Sequence of chain 1.A:
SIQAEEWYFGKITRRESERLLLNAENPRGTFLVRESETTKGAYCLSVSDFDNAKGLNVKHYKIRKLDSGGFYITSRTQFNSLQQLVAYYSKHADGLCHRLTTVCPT

A small-molecule ligand and the protein it binds are described below.
Small molecule (SMILES): Cc1cc(C=O)c(OP(=O)(O)O)c(C=O)c1

Binding-site contacts:
Ligand atom O16 contacts residue SER36 of chain 1.A at 2.9 Å (h-bond).
Ligand atom C3 contacts residue LYS62 of chain 1.A at 3.7 Å.
Ligand atom C5 contacts residue CYS44 of chain 1.A at 3.2 Å (hydrophobic).
Ligand atom O20 contacts residue LYS62 of chain 1.A at 3.2 Å.
Ligand atom C3 contacts residue HIS60 of chain 1.A at 3.5 Å.
Ligand atom C12 contacts residue HIS60 of chain 1.A at 4.3 Å.
Ligand atom C11 contacts residue CYS44 of chain 1.A at 1.8 Å (hydrophobic).
Ligand atom O16 contacts residue LYS62 of chain 1.A at 4.2 Å.
Ligand atom O20 contacts residue CYS44 of chain 1.A at 2.8 Å (h-bond).
Ligand atom C4 contacts residue HIS60 of chain 1.A at 3.7 Å.
Ligand atom C11 contacts residue TYR43 of chain 1.A at 4.2 Å (hydrophobic).
Ligand atom O13 contacts residue CYS44 of chain 1.A at 3.3 Å (h-bond).
Ligand atom C4 contacts residue CYS44 of chain 1.A at 2.5 Å (hydrophobic).
Ligand atom O13 contacts residue ARG34 of chain 1.A at 3.0 Å (salt-bridge).
Ligand atom C12 contacts residue ARG14 of chain 1.A at 3.5 Å.
Ligand atom O22 contacts residue ARG14 of chain 1.A at 3.0 Å.
Ligand atom C11 contacts residue LYS62 of chain 1.A at 4.1 Å.
Ligand atom C5 contacts residue ARG34 of chain 1.A at 3.9 Å.
Ligand atom O15 contacts residue SER36 of chain 1.A at 4.2 Å.
Ligand atom O15 contacts residue GLU37 of chain 1.A at 3.2 Å (salt-bridge).
Ligand atom C6 contacts residue HIS60 of chain 1.A at 3.6 Å.
Ligand atom O15 contacts residue ARG14 of chain 1.A at 4.2 Å.
Ligand atom P14 contacts residue ARG34 of chain 1.A at 3.8 Å.
Ligand atom C7 contacts residue TYR61 of chain 1.A at 4.1 Å (hydrophobic).
Ligand atom C5 contacts residue HIS60 of chain 1.A at 3.8 Å.
Ligand atom O20 contacts residue SER36 of chain 1.A at 3.4 Å.
Ligand atom O22 contacts residue HIS60 of chain 1.A at 3.4 Å.
Ligand atom O17 contacts residue THR38 of chain 1.A at 4.2 Å.
Ligand atom C11 contacts residue TYR61 of chain 1.A at 4.0 Å (hydrophobic).
Ligand atom C2 contacts residue HIS60 of chain 1.A at 3.3 Å.
Ligand atom C7 contacts residue HIS60 of chain 1.A at 2.7 Å.
Ligand atom O15 contacts residue ARG34 of chain 1.A at 2.8 Å (salt-bridge).
Ligand atom O16 contacts residue CYS44 of chain 1.A at 4.2 Å.
Ligand atom P14 contacts residue GLU37 of chain 1.A at 3.9 Å.
Ligand atom C2 contacts residue TYR61 of chain 1.A at 4.1 Å (hydrophobic).
Ligand atom O16 contacts residue GLU37 of chain 1.A at 3.4 Å (salt-bridge).
Ligand atom C3 contacts residue TYR61 of chain 1.A at 3.6 Å (hydrophobic).
Ligand atom O20 contacts residue TYR43 of chain 1.A at 3.5 Å (h-bond).
Ligand atom C3 contacts residue CYS44 of chain 1.A at 3.4 Å (hydrophobic).
Ligand atom C1 contacts residue HIS60 of chain 1.A at 3.4 Å.